Binding-site contacts:
Ligand atom CA3 contacts residue PHE120 of chain 1.A at 4.2 Å (hydrophobic).
Ligand atom OA1 contacts residue PHE119 of chain 1.A at 3.1 Å.
Ligand atom OG2 contacts residue CYS1 of chain 1.A at 3.1 Å (h-bond).
Ligand atom CA3 contacts residue ILE291 of chain 1.A at 4.0 Å (hydrophobic).
Ligand atom CA3 contacts residue PHE119 of chain 1.A at 4.4 Å (hydrophobic).
Ligand atom CA4 contacts residue ILE291 of chain 1.A at 3.6 Å (hydrophobic).
Ligand atom OB1 contacts residue CYS1 of chain 1.A at 3.4 Å (h-bond).
Ligand atom CG3 contacts residue CYS1 of chain 1.A at 3.4 Å (hydrophobic).
Ligand atom CG3 contacts residue PHE119 of chain 1.A at 3.2 Å (hydrophobic).
Ligand atom CB1 contacts residue CYS1 of chain 1.A at 3.4 Å (hydrophobic).
Ligand atom CA1 contacts residue PHE120 of chain 1.A at 4.0 Å (hydrophobic).
Ligand atom CG1 contacts residue PHE120 of chain 1.A at 4.2 Å (hydrophobic).
Ligand atom OG1 contacts residue PHE120 of chain 1.A at 4.4 Å.
Ligand atom CG2 contacts residue CYS1 of chain 1.A at 3.8 Å (hydrophobic).
Ligand atom CA4 contacts residue PHE120 of chain 1.A at 3.9 Å (hydrophobic).
Ligand atom CA1 contacts residue PHE119 of chain 1.A at 4.2 Å (hydrophobic).
Ligand atom CA2 contacts residue PHE120 of chain 1.A at 3.7 Å (hydrophobic).

A protein and the small-molecule ligand that binds it are described below.
Small molecule (SMILES): CCCCCC(=O)O[C@@H](C)COC(=O)CCCC

Sequence of chain 1.A:
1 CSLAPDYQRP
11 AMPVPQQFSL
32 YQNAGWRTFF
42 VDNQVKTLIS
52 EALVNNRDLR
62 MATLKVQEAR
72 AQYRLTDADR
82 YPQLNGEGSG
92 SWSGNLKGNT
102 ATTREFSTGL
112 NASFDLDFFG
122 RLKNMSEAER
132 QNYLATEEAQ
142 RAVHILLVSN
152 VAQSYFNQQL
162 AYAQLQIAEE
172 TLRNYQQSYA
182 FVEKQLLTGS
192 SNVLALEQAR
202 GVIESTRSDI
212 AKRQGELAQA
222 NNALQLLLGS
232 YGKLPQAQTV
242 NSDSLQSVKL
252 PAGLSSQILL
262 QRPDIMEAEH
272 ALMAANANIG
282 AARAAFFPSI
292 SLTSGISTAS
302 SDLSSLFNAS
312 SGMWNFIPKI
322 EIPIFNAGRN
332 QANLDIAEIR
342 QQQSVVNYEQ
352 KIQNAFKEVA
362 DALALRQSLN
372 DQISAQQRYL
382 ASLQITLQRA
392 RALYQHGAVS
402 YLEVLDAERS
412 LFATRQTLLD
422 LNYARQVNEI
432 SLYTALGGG